Binding-site contacts:
Ligand atom O5 contacts residue ASN70 of chain 1.B at 2.3 Å (h-bond).
Ligand atom C5 contacts residue ASN70 of chain 1.B at 3.6 Å.
Ligand atom C1 contacts residue ASN70 of chain 1.B at 1.4 Å.
Ligand atom C4 contacts residue ASN70 of chain 1.B at 4.2 Å.
Ligand atom C3 contacts residue ASN70 of chain 1.B at 3.8 Å.
Ligand atom C7 contacts residue ASN70 of chain 1.B at 3.7 Å.
Ligand atom C1 contacts residue SER72 of chain 1.B at 4.1 Å.
Ligand atom O7 contacts residue ASN70 of chain 1.B at 4.2 Å.
Ligand atom N2 contacts residue ASN70 of chain 1.B at 2.8 Å (h-bond).
Ligand atom C5 contacts residue SER72 of chain 1.B at 4.3 Å.
Ligand atom O6 contacts residue HIS73 of chain 1.B at 3.6 Å.
Ligand atom O6 contacts residue SER72 of chain 1.B at 4.3 Å.
Ligand atom O5 contacts residue SER72 of chain 1.B at 4.2 Å.
Ligand atom C2 contacts residue ASN70 of chain 1.B at 2.4 Å.

A protein and the small-molecule ligand that binds it are described below.
Small molecule (SMILES): CC(=O)N[C@@H]1[C@@H](O)[C@H](O)[C@@H](CO)O[C@H]1O

Sequence of chain 1.B:
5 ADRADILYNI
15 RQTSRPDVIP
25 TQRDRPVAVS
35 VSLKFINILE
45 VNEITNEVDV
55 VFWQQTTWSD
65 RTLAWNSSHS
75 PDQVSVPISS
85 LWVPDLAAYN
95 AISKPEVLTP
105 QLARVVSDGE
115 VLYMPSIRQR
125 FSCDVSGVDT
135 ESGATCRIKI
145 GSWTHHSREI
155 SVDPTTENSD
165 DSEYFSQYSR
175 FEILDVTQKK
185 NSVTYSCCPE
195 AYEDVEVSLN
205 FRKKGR